Binding-site contacts:
Ligand atom N9 contacts residue PHE53 of chain 1.B at 3.3 Å.
Ligand atom O2B contacts residue ASN61 of chain 1.B at 3.3 Å (h-bond).
Ligand atom O3B contacts residue ILE84 of chain 1.B at 3.3 Å (h-bond).
Ligand atom C4 contacts residue PHE53 of chain 1.B at 3.5 Å (hydrophobic).
Ligand atom O3' contacts residue EDO1 of chain 1.J at 3.5 Å (h-bond).
Ligand atom N3 contacts residue PHE137 of chain 1.B at 3.6 Å.
Ligand atom O2' contacts residue LYS123 of chain 1.B at 2.9 Å (salt-bridge).
Ligand atom O1B contacts residue PRO86 of chain 1.B at 3.4 Å.
Ligand atom O2A contacts residue EDO1 of chain 1.J at 2.7 Å (h-bond).
Ligand atom O3B contacts residue SER85 of chain 1.B at 2.9 Å (h-bond).
Ligand atom O2B contacts residue ARG44 of chain 1.B at 3.0 Å (salt-bridge).
Ligand atom O5' contacts residue EDO1 of chain 1.J at 3.7 Å.
Ligand atom N1 contacts residue THR138 of chain 1.B at 3.5 Å (h-bond).
Ligand atom O3' contacts residue LYS123 of chain 1.B at 2.9 Å (salt-bridge).
Ligand atom N6 contacts residue PHE137 of chain 1.B at 3.6 Å.
Ligand atom N1 contacts residue PHE137 of chain 1.B at 3.4 Å.
Ligand atom O2' contacts residue LEU125 of chain 1.B at 3.3 Å.
Ligand atom C2 contacts residue ARG58 of chain 1.B at 3.5 Å.
Ligand atom C2 contacts residue PHE137 of chain 1.B at 3.6 Å (hydrophobic).
Ligand atom O1A contacts residue ARG44 of chain 1.B at 3.1 Å (salt-bridge).
Ligand atom O2A contacts residue ILE84 of chain 1.B at 2.8 Å (h-bond).
Ligand atom C6 contacts residue ARG58 of chain 1.B at 3.3 Å.
Ligand atom N6 contacts residue ARG58 of chain 1.B at 3.4 Å (salt-bridge).
Ligand atom C8 contacts residue PHE53 of chain 1.B at 3.2 Å (hydrophobic).
Ligand atom O1B contacts residue ARG58 of chain 1.B at 2.8 Å (salt-bridge).
Ligand atom C2' contacts residue LEU125 of chain 1.B at 3.5 Å (hydrophobic).
Ligand atom O3B contacts residue LEU62 of chain 1.B at 3.3 Å.
Ligand atom O1A contacts residue GLY40 of chain 1.B at 3.7 Å.
Ligand atom O4' contacts residue PHE53 of chain 1.B at 3.2 Å.
Ligand atom N1 contacts residue ARG58 of chain 1.B at 2.8 Å (salt-bridge).
Ligand atom C5 contacts residue PHE53 of chain 1.B at 3.6 Å (hydrophobic).
Ligand atom C5' contacts residue EDO1 of chain 1.J at 3.4 Å.
Ligand atom O1A contacts residue ASN61 of chain 1.B at 2.9 Å (h-bond).
Ligand atom C6 contacts residue PHE137 of chain 1.B at 3.4 Å (hydrophobic).
Ligand atom O2B contacts residue ARG58 of chain 1.B at 3.5 Å.
Ligand atom C2 contacts residue THR138 of chain 1.B at 3.5 Å.
Ligand atom N7 contacts residue PHE53 of chain 1.B at 3.4 Å.
Ligand atom C2 contacts residue ILE84 of chain 1.B at 3.6 Å (hydrophobic).
Ligand atom N6 contacts residue HIS136 of chain 1.B at 3.0 Å (h-bond).
Ligand atom O2A contacts residue ALA83 of chain 1.B at 3.2 Å.

This protein binds this small molecule.
Small molecule (SMILES): Nc1ncnc2c1ncn2[C@@H]1O[C@H](CO[P](=O)(O)OS(=O)(=O)O)[C@@H](O)[C@H]1O

Sequence of chain 1.B:
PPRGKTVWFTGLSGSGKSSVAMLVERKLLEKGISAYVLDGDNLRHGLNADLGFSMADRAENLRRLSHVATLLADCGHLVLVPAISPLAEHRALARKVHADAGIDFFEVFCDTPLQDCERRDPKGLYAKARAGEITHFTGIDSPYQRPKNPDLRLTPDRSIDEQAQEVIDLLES